A small-molecule ligand and the protein it binds are described below.
Small molecule (SMILES): Nc1ncnc2c1ncn2[C@@H]1O[C@H](CO[P](=O)(O)O[P](=O)(O)NP(=O)(O)O)[C@@H](O)[C@H]1O

Binding-site contacts:
Ligand atom O2B contacts residue SER416 of chain 1.E at 3.0 Å.
Ligand atom O1A contacts residue LYS415 of chain 1.E at 3.0 Å (salt-bridge).
Ligand atom O3A contacts residue SER412 of chain 1.E at 3.5 Å.
Ligand atom O3A contacts residue MG1 of chain 1.O at 2.7 Å.
Ligand atom O5' contacts residue SER412 of chain 1.E at 3.3 Å.
Ligand atom O1A contacts residue ALA414 of chain 1.E at 3.0 Å.
Ligand atom O2B contacts residue MG1 of chain 1.O at 1.9 Å.
Ligand atom PA contacts residue MG1 of chain 1.O at 3.4 Å.
Ligand atom O1B contacts residue LYS415 of chain 1.E at 2.7 Å (salt-bridge).
Ligand atom O3A contacts residue ARG651 of chain 1.D at 2.8 Å (salt-bridge).
Ligand atom N3B contacts residue LYS415 of chain 1.E at 3.0 Å (salt-bridge).
Ligand atom O5' contacts residue ALA414 of chain 1.E at 2.8 Å (h-bond).
Ligand atom PB contacts residue LYS415 of chain 1.E at 3.0 Å.
Ligand atom N3B contacts residue ARG651 of chain 1.D at 2.9 Å (salt-bridge).
Ligand atom O5' contacts residue THR413 of chain 1.E at 2.8 Å (h-bond).
Ligand atom O1G contacts residue LYS415 of chain 1.E at 2.8 Å (salt-bridge).
Ligand atom O2G contacts residue ARG549 of chain 1.D at 3.0 Å (salt-bridge).
Ligand atom N3B contacts residue PRO411 of chain 1.E at 3.4 Å.
Ligand atom N6 contacts residue TYR372 of chain 1.E at 3.0 Å (h-bond).
Ligand atom O3G contacts residue ARG651 of chain 1.D at 2.8 Å (salt-bridge).
Ligand atom O2B contacts residue LYS415 of chain 1.E at 2.9 Å (salt-bridge).
Ligand atom C5' contacts residue ALA414 of chain 1.E at 3.0 Å (hydrophobic).
Ligand atom PG contacts residue ARG651 of chain 1.D at 3.4 Å.
Ligand atom O1G contacts residue ASN517 of chain 1.E at 3.0 Å (h-bond).
Ligand atom O1B contacts residue THR413 of chain 1.E at 2.8 Å (h-bond).
Ligand atom PB contacts residue MG1 of chain 1.O at 2.5 Å.
Ligand atom O1B contacts residue SER412 of chain 1.E at 2.8 Å (h-bond).
Ligand atom C8 contacts residue GLN417 of chain 1.E at 3.1 Å.
Ligand atom N3B contacts residue SER412 of chain 1.E at 2.8 Å (h-bond).
Ligand atom PB contacts residue SER412 of chain 1.E at 3.4 Å.
Ligand atom PG contacts residue LYS415 of chain 1.E at 3.4 Å.
Ligand atom C2' contacts residue GLU654 of chain 1.D at 3.3 Å.
Ligand atom O1A contacts residue GLN417 of chain 1.E at 3.0 Å (h-bond).
Ligand atom O3G contacts residue ARG549 of chain 1.D at 2.9 Å (salt-bridge).
Ligand atom O2G contacts residue MG1 of chain 1.O at 2.1 Å.
Ligand atom O3' contacts residue ARG651 of chain 1.D at 3.1 Å (salt-bridge).
Ligand atom PG contacts residue MG1 of chain 1.O at 3.0 Å.
Ligand atom N3B contacts residue MG1 of chain 1.O at 3.1 Å.
Ligand atom O2' contacts residue GLU654 of chain 1.D at 2.6 Å (salt-bridge).
Ligand atom O1A contacts residue SER416 of chain 1.E at 2.8 Å (h-bond).

Sequence of chain 1.E:
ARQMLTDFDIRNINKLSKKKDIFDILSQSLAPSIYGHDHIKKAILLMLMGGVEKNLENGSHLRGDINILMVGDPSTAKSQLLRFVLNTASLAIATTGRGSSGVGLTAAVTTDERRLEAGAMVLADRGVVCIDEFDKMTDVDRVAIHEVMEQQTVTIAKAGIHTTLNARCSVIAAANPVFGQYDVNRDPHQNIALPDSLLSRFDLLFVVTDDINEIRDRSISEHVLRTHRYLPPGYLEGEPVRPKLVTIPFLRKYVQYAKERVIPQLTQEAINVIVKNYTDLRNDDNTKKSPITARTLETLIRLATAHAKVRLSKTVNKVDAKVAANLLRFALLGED

Sequence of chain 1.D:
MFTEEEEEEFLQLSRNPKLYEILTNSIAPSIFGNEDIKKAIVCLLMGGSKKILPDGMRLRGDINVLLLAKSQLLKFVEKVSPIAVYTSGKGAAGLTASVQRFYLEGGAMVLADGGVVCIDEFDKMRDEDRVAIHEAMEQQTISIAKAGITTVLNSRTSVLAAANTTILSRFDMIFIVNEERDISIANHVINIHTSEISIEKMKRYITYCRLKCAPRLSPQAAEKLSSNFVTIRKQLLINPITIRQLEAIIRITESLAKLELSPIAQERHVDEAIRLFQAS